Sequence of chain 1.A:
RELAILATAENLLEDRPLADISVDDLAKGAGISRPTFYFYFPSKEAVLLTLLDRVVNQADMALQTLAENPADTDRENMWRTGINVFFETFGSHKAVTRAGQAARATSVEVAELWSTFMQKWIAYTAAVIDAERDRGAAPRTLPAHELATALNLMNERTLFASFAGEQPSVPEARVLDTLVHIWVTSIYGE

A protein and the small-molecule ligand that binds it are described below.
Small molecule (SMILES): CC(C)CCCc1nc(-c2ccc(C(=O)NCCC(F)(F)F)cc2)cs1

Binding-site contacts:
Ligand atom C9 contacts residue TYR160 of chain 1.A at 3.5 Å (hydrophobic).
Ligand atom F1 contacts residue PHE126 of chain 1.A at 3.6 Å.
Ligand atom F2 contacts residue ASN191 of chain 1.A at 3.6 Å.
Ligand atom O1 contacts residue ASN191 of chain 1.A at 2.9 Å (h-bond).
Ligand atom C6 contacts residue TRP115 of chain 1.A at 3.7 Å (hydrophobic).
Ligand atom F1 contacts residue TRP150 of chain 1.A at 3.7 Å.
Ligand atom C7 contacts residue TRP115 of chain 1.A at 3.4 Å (hydrophobic).
Ligand atom C16 contacts residue ASN188 of chain 1.A at 3.7 Å.
Ligand atom C13 contacts residue TRP219 of chain 1.A at 3.7 Å (hydrophobic).
Ligand atom F1 contacts residue PHE122 of chain 1.A at 3.7 Å.
Ligand atom N1 contacts residue GLY118 of chain 1.A at 3.6 Å.
Ligand atom C13 contacts residue PHE122 of chain 1.A at 3.4 Å (hydrophobic).
Ligand atom F2 contacts residue LEU195 of chain 1.A at 3.5 Å.
Ligand atom C11 contacts residue ILE119 of chain 1.A at 3.7 Å (hydrophobic).
Ligand atom C6 contacts residue MET114 of chain 1.A at 3.5 Å (hydrophobic).
Ligand atom C14 contacts residue ASN188 of chain 1.A at 3.3 Å.
Ligand atom C16 contacts residue ASN191 of chain 1.A at 3.6 Å.
Ligand atom C12 contacts residue TRP219 of chain 1.A at 3.5 Å (hydrophobic).
Ligand atom C18 contacts residue PHE122 of chain 1.A at 3.6 Å (hydrophobic).
Ligand atom S1 contacts residue TRP115 of chain 1.A at 3.5 Å.
Ligand atom C15 contacts residue THR161 of chain 1.A at 3.2 Å.
Ligand atom F3 contacts residue GLU192 of chain 1.A at 3.3 Å.
Ligand atom O1 contacts residue PHE122 of chain 1.A at 3.5 Å.
Ligand atom C9 contacts residue THR161 of chain 1.A at 3.5 Å.
Ligand atom N1 contacts residue TRP115 of chain 1.A at 3.7 Å.
Ligand atom F2 contacts residue GLU192 of chain 1.A at 3.5 Å.
Ligand atom F1 contacts residue PHE196 of chain 1.A at 3.5 Å.
Ligand atom C5 contacts residue MET114 of chain 1.A at 3.7 Å (hydrophobic).
Ligand atom C17 contacts residue ASN188 of chain 1.A at 3.6 Å.
Ligand atom C11 contacts residue GLY118 of chain 1.A at 3.7 Å.
Ligand atom S1 contacts residue TYR160 of chain 1.A at 3.3 Å.
Ligand atom F3 contacts residue TRP150 of chain 1.A at 3.4 Å.
Ligand atom N2 contacts residue ASN188 of chain 1.A at 2.9 Å (h-bond).
Ligand atom C1 contacts residue TYR160 of chain 1.A at 3.3 Å (hydrophobic).
Ligand atom S1 contacts residue VAL164 of chain 1.A at 3.7 Å.
Ligand atom F3 contacts residue MET154 of chain 1.A at 3.6 Å.
Ligand atom C14 contacts residue PHE122 of chain 1.A at 3.6 Å (hydrophobic).
Ligand atom C11 contacts residue TRP219 of chain 1.A at 3.6 Å (hydrophobic).
Ligand atom C12 contacts residue PHE122 of chain 1.A at 3.7 Å (hydrophobic).
Ligand atom C16 contacts residue PHE122 of chain 1.A at 3.6 Å (hydrophobic).